Binding-site contacts:
Ligand atom C15 contacts residue ALA533 of chain 1.B at 3.7 Å (hydrophobic).
Ligand atom C10 contacts residue TYR36 of chain 1.B at 3.6 Å (hydrophobic).
Ligand atom N3 contacts residue ARG227 of chain 1.B at 3.4 Å.
Ligand atom C7 contacts residue ALA533 of chain 1.B at 3.8 Å (hydrophobic).
Ligand atom O4 contacts residue ARG537 of chain 1.B at 2.8 Å (salt-bridge).
Ligand atom O2 contacts residue ARG227 of chain 1.B at 3.6 Å.
Ligand atom O3 contacts residue ARG537 of chain 1.B at 2.8 Å (salt-bridge).
Ligand atom O4 contacts residue HIS516 of chain 1.B at 3.7 Å.
Ligand atom N4 contacts residue MET225 of chain 1.B at 2.9 Å (h-bond).
Ligand atom C17 contacts residue ARG227 of chain 1.B at 3.6 Å.
Ligand atom C11 contacts residue ALA533 of chain 1.B at 3.3 Å (hydrophobic).
Ligand atom F2 contacts residue GLU44 of chain 1.B at 3.7 Å.
Ligand atom C18 contacts residue GLY193 of chain 1.B at 3.8 Å.
Ligand atom C9 contacts residue ALA533 of chain 1.B at 3.6 Å (hydrophobic).
Ligand atom N4 contacts residue ASN221 of chain 1.B at 3.6 Å.
Ligand atom C15 contacts residue TRP529 of chain 1.B at 3.2 Å (hydrophobic).
Ligand atom N4 contacts residue GLY193 of chain 1.B at 2.8 Å (h-bond).
Ligand atom O1 contacts residue ASP229 of chain 1.B at 3.4 Å (salt-bridge).
Ligand atom F2 contacts residue VAL40 of chain 1.B at 3.2 Å.
Ligand atom F2 contacts residue ARG537 of chain 1.B at 3.6 Å.
Ligand atom C14 contacts residue TRP529 of chain 1.B at 3.3 Å (hydrophobic).
Ligand atom F3 contacts residue GLU44 of chain 1.B at 3.3 Å.
Ligand atom N3 contacts residue PRO41 of chain 1.B at 3.6 Å.
Ligand atom C17 contacts residue GLY193 of chain 1.B at 3.7 Å.
Ligand atom F1 contacts residue ARG537 of chain 1.B at 3.0 Å.
Ligand atom N4 contacts residue ARG227 of chain 1.B at 3.5 Å (salt-bridge).
Ligand atom C10 contacts residue ALA533 of chain 1.B at 3.4 Å (hydrophobic).
Ligand atom N2 contacts residue TRP529 of chain 1.B at 3.5 Å.
Ligand atom N4 contacts residue PRO41 of chain 1.B at 3.8 Å.
Ligand atom O2 contacts residue LYS526 of chain 1.B at 3.5 Å.
Ligand atom F3 contacts residue SER46 of chain 1.B at 3.7 Å.
Ligand atom O1 contacts residue ARG227 of chain 1.B at 3.7 Å.
Ligand atom C21 contacts residue ARG537 of chain 1.B at 3.7 Å.
Ligand atom C14 contacts residue ALA533 of chain 1.B at 3.7 Å (hydrophobic).
Ligand atom O2 contacts residue TRP529 of chain 1.B at 3.6 Å.
Ligand atom C7 contacts residue GLU44 of chain 1.B at 3.4 Å.
Ligand atom C6 contacts residue ALA533 of chain 1.B at 3.6 Å (hydrophobic).
Ligand atom C1 contacts residue GLU44 of chain 1.B at 3.5 Å.
Ligand atom C17 contacts residue PRO41 of chain 1.B at 3.7 Å (hydrophobic).
Ligand atom F3 contacts residue HIS516 of chain 1.B at 3.1 Å.

Sequence of chain 1.B:
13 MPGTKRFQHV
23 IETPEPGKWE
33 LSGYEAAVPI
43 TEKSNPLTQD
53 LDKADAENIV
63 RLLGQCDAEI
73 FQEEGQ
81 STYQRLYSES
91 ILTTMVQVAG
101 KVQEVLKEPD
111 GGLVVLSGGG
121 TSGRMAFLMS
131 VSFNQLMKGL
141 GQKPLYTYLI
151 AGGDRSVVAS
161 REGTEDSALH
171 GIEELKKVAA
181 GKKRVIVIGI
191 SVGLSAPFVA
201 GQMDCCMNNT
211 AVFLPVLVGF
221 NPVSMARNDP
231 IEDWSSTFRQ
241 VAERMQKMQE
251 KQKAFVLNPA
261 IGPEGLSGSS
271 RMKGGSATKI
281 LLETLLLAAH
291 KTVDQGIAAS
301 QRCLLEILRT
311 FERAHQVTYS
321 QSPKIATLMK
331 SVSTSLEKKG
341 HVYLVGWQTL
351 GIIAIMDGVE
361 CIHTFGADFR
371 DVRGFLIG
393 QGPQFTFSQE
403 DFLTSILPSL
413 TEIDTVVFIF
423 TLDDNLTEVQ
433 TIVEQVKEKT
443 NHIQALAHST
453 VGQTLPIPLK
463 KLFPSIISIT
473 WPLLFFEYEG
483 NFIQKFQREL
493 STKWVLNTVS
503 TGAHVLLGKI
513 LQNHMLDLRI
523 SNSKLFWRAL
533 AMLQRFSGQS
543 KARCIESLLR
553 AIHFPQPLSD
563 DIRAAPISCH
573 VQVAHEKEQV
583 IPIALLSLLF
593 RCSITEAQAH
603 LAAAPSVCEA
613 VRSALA

The protein below binds the small molecule below.
Small molecule (SMILES): CC#C[C@H]1CN(S(=O)(=O)c2ccc(N)nc2)CCN1c1ccc([C@](O)(CO)C(F)(F)F)cc1